Sequence of chain 1.B:
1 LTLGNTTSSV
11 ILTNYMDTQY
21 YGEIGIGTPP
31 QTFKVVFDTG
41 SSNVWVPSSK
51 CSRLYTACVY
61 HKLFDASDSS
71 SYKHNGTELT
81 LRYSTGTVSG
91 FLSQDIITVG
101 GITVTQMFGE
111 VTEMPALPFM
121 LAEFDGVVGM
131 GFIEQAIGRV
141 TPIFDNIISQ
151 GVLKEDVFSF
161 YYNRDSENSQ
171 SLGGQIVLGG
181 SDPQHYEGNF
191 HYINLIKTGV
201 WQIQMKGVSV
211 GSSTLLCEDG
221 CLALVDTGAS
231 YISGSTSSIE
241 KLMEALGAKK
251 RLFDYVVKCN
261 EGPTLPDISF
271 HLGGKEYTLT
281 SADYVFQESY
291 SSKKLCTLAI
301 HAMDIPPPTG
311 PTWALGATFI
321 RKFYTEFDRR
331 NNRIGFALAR

The protein below binds the small molecule below.
Small molecule (SMILES): CC(=O)N[C@@H]1[C@@H](O)[C@H](O)[C@@H](CO)O[C@H]1O

Binding-site contacts:
Ligand atom C2 contacts residue ASN75 of chain 1.B at 2.4 Å.
Ligand atom O5 contacts residue ASN75 of chain 1.B at 2.4 Å (h-bond).
Ligand atom O5 contacts residue THR77 of chain 1.B at 4.4 Å.
Ligand atom C2 contacts residue THR77 of chain 1.B at 4.1 Å.
Ligand atom C5 contacts residue ASN75 of chain 1.B at 3.7 Å.
Ligand atom C3 contacts residue THR77 of chain 1.B at 4.4 Å.
Ligand atom N2 contacts residue ASN75 of chain 1.B at 2.9 Å (h-bond).
Ligand atom N2 contacts residue THR77 of chain 1.B at 3.8 Å.
Ligand atom C7 contacts residue ASN75 of chain 1.B at 3.8 Å.
Ligand atom O7 contacts residue ASN75 of chain 1.B at 3.9 Å.
Ligand atom C1 contacts residue THR77 of chain 1.B at 3.4 Å.
Ligand atom C4 contacts residue ASN75 of chain 1.B at 4.2 Å.
Ligand atom C1 contacts residue ASN75 of chain 1.B at 1.4 Å.
Ligand atom C3 contacts residue ASN75 of chain 1.B at 3.8 Å.